Sequence of chain 1.D:
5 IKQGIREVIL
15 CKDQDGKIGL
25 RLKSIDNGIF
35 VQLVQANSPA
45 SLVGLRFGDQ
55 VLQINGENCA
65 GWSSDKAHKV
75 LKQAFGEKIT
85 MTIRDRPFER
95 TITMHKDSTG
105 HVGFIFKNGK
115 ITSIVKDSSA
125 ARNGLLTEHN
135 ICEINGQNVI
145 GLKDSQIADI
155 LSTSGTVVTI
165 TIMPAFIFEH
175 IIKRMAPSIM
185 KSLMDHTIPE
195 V

The protein below binds the small molecule below.
Small molecule (SMILES): COc1ccc(CC[C@@]2(C)NC(=O)NC2=O)cc1

Binding-site contacts:
Ligand atom N14 contacts residue LEU146 of chain 1.D at 3.6 Å.
Ligand atom N14 contacts residue GLN150 of chain 1.D at 4.5 Å.
Ligand atom C09 contacts residue YG91 of chain 1.O at 4.4 Å.
Ligand atom C07 contacts residue LEU146 of chain 1.D at 4.3 Å (hydrophobic).
Ligand atom C17 contacts residue ILE154 of chain 1.D at 4.0 Å (hydrophobic).
Ligand atom C04 contacts residue ILE154 of chain 1.D at 4.0 Å (hydrophobic).
Ligand atom C05 contacts residue GLN141 of chain 1.D at 4.0 Å.
Ligand atom C07 contacts residue GLN150 of chain 1.D at 4.0 Å.
Ligand atom O16 contacts residue YG91 of chain 1.O at 3.0 Å (h-bond).
Ligand atom C01 contacts residue ASP153 of chain 1.D at 3.6 Å.
Ligand atom C15 contacts residue LEU146 of chain 1.D at 4.3 Å (hydrophobic).
Ligand atom C15 contacts residue YG91 of chain 1.O at 3.8 Å.
Ligand atom C04 contacts residue GLN141 of chain 1.D at 3.9 Å.
Ligand atom C01 contacts residue ILE154 of chain 1.D at 4.3 Å (hydrophobic).
Ligand atom C17 contacts residue GLN150 of chain 1.D at 4.5 Å.
Ligand atom C05 contacts residue ILE154 of chain 1.D at 4.2 Å (hydrophobic).
Ligand atom C18 contacts residue GLN150 of chain 1.D at 4.5 Å.
Ligand atom O02 contacts residue ILE154 of chain 1.D at 3.4 Å.
Ligand atom C04 contacts residue YG91 of chain 1.O at 3.7 Å.
Ligand atom C05 contacts residue YG91 of chain 1.O at 3.8 Å.
Ligand atom O02 contacts residue THR157 of chain 1.D at 4.3 Å.
Ligand atom C06 contacts residue ILE154 of chain 1.D at 4.2 Å (hydrophobic).
Ligand atom C03 contacts residue ILE154 of chain 1.D at 3.4 Å (hydrophobic).
Ligand atom C18 contacts residue ILE154 of chain 1.D at 3.5 Å (hydrophobic).
Ligand atom C08 contacts residue YG91 of chain 1.O at 4.0 Å.
Ligand atom C18 contacts residue ASP153 of chain 1.D at 4.0 Å.
Ligand atom N14 contacts residue HIS190 of chain 1.D at 4.0 Å.
Ligand atom C15 contacts residue HIS190 of chain 1.D at 3.9 Å.
Ligand atom C01 contacts residue THR157 of chain 1.D at 4.0 Å.
Ligand atom O13 contacts residue GLN150 of chain 1.D at 3.0 Å (h-bond).
Ligand atom O13 contacts residue LEU146 of chain 1.D at 4.1 Å.
Ligand atom N14 contacts residue YG91 of chain 1.O at 4.4 Å.
Ligand atom C10 contacts residue YG91 of chain 1.O at 3.7 Å.
Ligand atom O16 contacts residue HIS190 of chain 1.D at 3.2 Å.
Ligand atom C12 contacts residue LEU146 of chain 1.D at 4.0 Å (hydrophobic).
Ligand atom N11 contacts residue GLN150 of chain 1.D at 3.5 Å (h-bond).
Ligand atom C12 contacts residue GLN150 of chain 1.D at 3.4 Å.